The protein below binds the small molecule below.
Small molecule (SMILES): CC(=O)N[C@H]1[C@H](O[C@H]2[C@H](O)[C@@H](NC(C)=O)CO[C@@H]2CO)O[C@H](CO)[C@@H](O)[C@@H]1O

Binding-site contacts:
Ligand atom C5 contacts residue ASN63 of chain 1.C at 3.7 Å.
Ligand atom C8 contacts residue LYS62 of chain 1.C at 3.8 Å.
Ligand atom N2 contacts residue ASN63 of chain 1.C at 2.9 Å (h-bond).
Ligand atom C4 contacts residue ASN63 of chain 1.C at 4.2 Å.
Ligand atom O7 contacts residue ASN63 of chain 1.C at 4.0 Å.
Ligand atom O5 contacts residue ASN63 of chain 1.C at 2.4 Å (h-bond).
Ligand atom C3 contacts residue ASN63 of chain 1.C at 3.8 Å.
Ligand atom C2 contacts residue ASN63 of chain 1.C at 2.4 Å.
Ligand atom C1 contacts residue ASN63 of chain 1.C at 1.4 Å.
Ligand atom N2 contacts residue LYS62 of chain 1.C at 4.5 Å.
Ligand atom C7 contacts residue ASN63 of chain 1.C at 3.6 Å.

Sequence of chain 1.C:
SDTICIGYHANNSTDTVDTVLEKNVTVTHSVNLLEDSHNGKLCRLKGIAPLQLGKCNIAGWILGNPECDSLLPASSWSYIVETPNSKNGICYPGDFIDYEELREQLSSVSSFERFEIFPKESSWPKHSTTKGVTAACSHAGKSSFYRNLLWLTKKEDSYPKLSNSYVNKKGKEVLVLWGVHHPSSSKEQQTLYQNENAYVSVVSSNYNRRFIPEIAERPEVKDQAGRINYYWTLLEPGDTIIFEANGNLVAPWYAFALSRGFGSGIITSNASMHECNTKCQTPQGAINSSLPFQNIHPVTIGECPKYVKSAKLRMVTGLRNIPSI